Sequence of chain 1.A:
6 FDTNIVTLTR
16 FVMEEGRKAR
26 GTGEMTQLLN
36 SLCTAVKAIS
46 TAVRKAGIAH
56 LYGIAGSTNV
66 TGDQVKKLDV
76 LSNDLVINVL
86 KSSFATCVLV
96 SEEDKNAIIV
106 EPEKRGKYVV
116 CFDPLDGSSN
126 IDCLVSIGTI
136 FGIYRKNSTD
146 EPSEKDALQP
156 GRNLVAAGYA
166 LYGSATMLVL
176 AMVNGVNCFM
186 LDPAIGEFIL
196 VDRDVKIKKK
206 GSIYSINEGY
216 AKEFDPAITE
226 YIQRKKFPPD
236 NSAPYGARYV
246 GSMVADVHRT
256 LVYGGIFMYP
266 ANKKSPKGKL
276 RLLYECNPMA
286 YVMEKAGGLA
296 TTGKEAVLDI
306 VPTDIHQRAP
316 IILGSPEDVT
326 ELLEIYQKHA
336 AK

Binding-site contacts:
Ligand atom O1P contacts residue TYR113 of chain 1.A at 4.1 Å.
Ligand atom O2P contacts residue THR27 of chain 1.A at 3.6 Å (h-bond).
Ligand atom P contacts residue THR27 of chain 1.A at 3.7 Å.
Ligand atom O1P contacts residue GLY28 of chain 1.A at 3.4 Å (h-bond).
Ligand atom O3P contacts residue GLY28 of chain 1.A at 3.9 Å.
Ligand atom P contacts residue GLY28 of chain 1.A at 3.6 Å.
Ligand atom O1P contacts residue THR27 of chain 1.A at 2.7 Å (h-bond).
Ligand atom O1P contacts residue GLY26 of chain 1.A at 3.4 Å.
Ligand atom O1 contacts residue VAL160 of chain 1.A at 2.7 Å (h-bond).
Ligand atom C2 contacts residue VAL160 of chain 1.A at 4.0 Å (hydrophobic).
Ligand atom O2 contacts residue MET30 of chain 1.A at 3.4 Å.
Ligand atom O3P contacts residue TYR113 of chain 1.A at 2.8 Å (h-bond).
Ligand atom P contacts residue LYS112 of chain 1.A at 3.8 Å.
Ligand atom C3 contacts residue MET177 of chain 1.A at 3.4 Å (hydrophobic).
Ligand atom O3P contacts residue MET30 of chain 1.A at 2.7 Å (h-bond).
Ligand atom C5 contacts residue MET30 of chain 1.A at 3.9 Å (hydrophobic).
Ligand atom C1 contacts residue VAL160 of chain 1.A at 3.5 Å (hydrophobic).
Ligand atom O2P contacts residue MET30 of chain 1.A at 4.0 Å.
Ligand atom O1 contacts residue MET177 of chain 1.A at 3.5 Å.
Ligand atom O3P contacts residue THR27 of chain 1.A at 3.6 Å.
Ligand atom O3P contacts residue LYS112 of chain 1.A at 3.8 Å.
Ligand atom O1P contacts residue LYS112 of chain 1.A at 2.9 Å (salt-bridge).
Ligand atom P contacts residue GLU29 of chain 1.A at 4.0 Å.
Ligand atom O3 contacts residue MET177 of chain 1.A at 4.1 Å.
Ligand atom O2 contacts residue VAL160 of chain 1.A at 3.3 Å (h-bond).
Ligand atom O6 contacts residue TYR113 of chain 1.A at 3.2 Å (h-bond).
Ligand atom O2P contacts residue GLU29 of chain 1.A at 3.7 Å.
Ligand atom O2P contacts residue GLY28 of chain 1.A at 2.8 Å (h-bond).
Ligand atom O3P contacts residue GLU29 of chain 1.A at 3.2 Å (salt-bridge).
Ligand atom O1 contacts residue VAL178 of chain 1.A at 3.2 Å (h-bond).
Ligand atom O2 contacts residue MET177 of chain 1.A at 3.3 Å.
Ligand atom P contacts residue TYR113 of chain 1.A at 3.5 Å.
Ligand atom O6 contacts residue MET30 of chain 1.A at 3.9 Å.
Ligand atom O4 contacts residue MET177 of chain 1.A at 4.1 Å.
Ligand atom O4 contacts residue MET30 of chain 1.A at 3.6 Å.
Ligand atom C6 contacts residue MET30 of chain 1.A at 4.2 Å (hydrophobic).
Ligand atom P contacts residue MET30 of chain 1.A at 3.9 Å.
Ligand atom O2P contacts residue GLY26 of chain 1.A at 3.7 Å.
Ligand atom C2 contacts residue MET177 of chain 1.A at 4.0 Å (hydrophobic).
Ligand atom P contacts residue GLY26 of chain 1.A at 4.1 Å.

A protein and the small-molecule ligand that binds it are described below.
Small molecule (SMILES): O=P(O)(O)OC[C@H]1O[C@](O)(CO)[C@@H](O)[C@@H]1O